A protein and the small-molecule ligand that binds it are described below.
Small molecule (SMILES): CC(=O)N[C@@H]1[C@@H](O)[C@H](O)[C@@H](CO)O[C@H]1O

Sequence of chain 1.LA:
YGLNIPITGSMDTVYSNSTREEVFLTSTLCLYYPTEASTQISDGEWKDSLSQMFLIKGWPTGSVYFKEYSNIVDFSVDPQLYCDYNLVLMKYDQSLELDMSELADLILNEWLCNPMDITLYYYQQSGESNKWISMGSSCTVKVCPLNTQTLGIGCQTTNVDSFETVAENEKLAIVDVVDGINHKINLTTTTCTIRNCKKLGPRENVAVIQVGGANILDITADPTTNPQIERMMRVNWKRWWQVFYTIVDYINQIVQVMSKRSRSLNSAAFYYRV

Binding-site contacts:
Ligand atom C1 contacts residue ASN69 of chain 1.LA at 1.4 Å.
Ligand atom C7 contacts residue ASN69 of chain 1.LA at 3.7 Å.
Ligand atom C5 contacts residue ASN69 of chain 1.LA at 3.8 Å.
Ligand atom O7 contacts residue ASN69 of chain 1.LA at 4.2 Å.
Ligand atom C2 contacts residue ASN69 of chain 1.LA at 2.4 Å.
Ligand atom O5 contacts residue ASN69 of chain 1.LA at 2.5 Å (h-bond).
Ligand atom C4 contacts residue ASN69 of chain 1.LA at 4.3 Å.
Ligand atom N2 contacts residue ASN69 of chain 1.LA at 2.8 Å (h-bond).
Ligand atom C3 contacts residue ASN69 of chain 1.LA at 3.8 Å.